A protein and the small-molecule ligand that binds it are described below.
Small molecule (SMILES): O=C(O)C(=O)Nc1ccccc1

Sequence of chain 1.C:
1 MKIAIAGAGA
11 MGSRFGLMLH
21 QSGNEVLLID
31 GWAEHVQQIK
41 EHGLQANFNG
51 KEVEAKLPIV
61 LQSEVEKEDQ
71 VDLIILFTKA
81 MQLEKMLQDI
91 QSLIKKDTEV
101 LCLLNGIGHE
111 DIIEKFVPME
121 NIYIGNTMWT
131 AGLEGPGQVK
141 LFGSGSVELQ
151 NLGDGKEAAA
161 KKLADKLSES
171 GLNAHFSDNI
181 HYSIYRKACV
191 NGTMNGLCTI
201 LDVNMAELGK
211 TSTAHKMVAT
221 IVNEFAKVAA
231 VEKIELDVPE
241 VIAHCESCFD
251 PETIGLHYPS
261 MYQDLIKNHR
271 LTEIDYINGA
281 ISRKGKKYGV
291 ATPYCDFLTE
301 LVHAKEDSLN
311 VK

Binding-site contacts:
Ligand atom C7 contacts residue ASN105 of chain 1.C at 3.8 Å.
Ligand atom C8 contacts residue SER260 of chain 1.C at 3.5 Å.
Ligand atom C5 contacts residue ILE254 of chain 1.C at 3.5 Å (hydrophobic).
Ligand atom C2 contacts residue THR130 of chain 1.C at 3.8 Å.
Ligand atom C1 contacts residue ILE254 of chain 1.C at 4.3 Å (hydrophobic).
Ligand atom N1 contacts residue LYS187 of chain 1.C at 4.0 Å.
Ligand atom O2 contacts residue SER260 of chain 1.C at 2.7 Å (h-bond).
Ligand atom C3 contacts residue VAL190 of chain 1.C at 4.2 Å (hydrophobic).
Ligand atom C8 contacts residue ASN191 of chain 1.C at 3.6 Å.
Ligand atom O3 contacts residue SER260 of chain 1.C at 2.9 Å (h-bond).
Ligand atom C5 contacts residue VAL190 of chain 1.C at 4.2 Å (hydrophobic).
Ligand atom O1 contacts residue LYS187 of chain 1.C at 2.3 Å (salt-bridge).
Ligand atom C7 contacts residue LYS187 of chain 1.C at 3.4 Å.
Ligand atom C7 contacts residue ASN191 of chain 1.C at 3.5 Å.
Ligand atom O2 contacts residue ASN105 of chain 1.C at 2.8 Å (h-bond).
Ligand atom C2 contacts residue LYS187 of chain 1.C at 4.2 Å.
Ligand atom C7 contacts residue NAD1 of chain 1.AA at 3.9 Å.
Ligand atom C8 contacts residue ASN195 of chain 1.C at 4.2 Å.
Ligand atom C1 contacts residue LYS187 of chain 1.C at 3.7 Å.
Ligand atom C4 contacts residue MET128 of chain 1.C at 3.4 Å (hydrophobic).
Ligand atom O3 contacts residue PRO259 of chain 1.C at 3.7 Å.
Ligand atom O3 contacts residue ASN195 of chain 1.C at 4.2 Å.
Ligand atom C8 contacts residue NAD1 of chain 1.AA at 4.1 Å.
Ligand atom C5 contacts residue MET128 of chain 1.C at 4.2 Å (hydrophobic).
Ligand atom N1 contacts residue NAD1 of chain 1.AA at 4.3 Å.
Ligand atom C4 contacts residue THR130 of chain 1.C at 4.1 Å.
Ligand atom O1 contacts residue ASN105 of chain 1.C at 3.1 Å (h-bond).
Ligand atom C2 contacts residue TRP129 of chain 1.C at 4.1 Å (hydrophobic).
Ligand atom O1 contacts residue ASN191 of chain 1.C at 3.1 Å (h-bond).
Ligand atom C8 contacts residue ASN105 of chain 1.C at 3.6 Å.
Ligand atom O2 contacts residue NAD1 of chain 1.AA at 4.0 Å.
Ligand atom C6 contacts residue MET128 of chain 1.C at 3.7 Å (hydrophobic).
Ligand atom O1 contacts residue NAD1 of chain 1.AA at 3.4 Å.
Ligand atom C2 contacts residue MET128 of chain 1.C at 4.2 Å (hydrophobic).
Ligand atom C3 contacts residue LYS187 of chain 1.C at 3.7 Å.
Ligand atom O2 contacts residue ASN191 of chain 1.C at 3.4 Å (h-bond).
Ligand atom C5 contacts residue LYS187 of chain 1.C at 4.1 Å.
Ligand atom C6 contacts residue ILE254 of chain 1.C at 3.9 Å (hydrophobic).
Ligand atom C3 contacts residue ILE254 of chain 1.C at 3.7 Å (hydrophobic).
Ligand atom O2 contacts residue ASN195 of chain 1.C at 3.5 Å (h-bond).